The protein below binds the small molecule below.
Small molecule (SMILES): CC[C@H](C)[C@H](NC(=O)[C@@H](NC(=O)[C@H](CC(C)C)NC(=O)[C@H](CCCCN)NC(=O)[C@H](CCCCN)NC(=O)[C@@H](N)Cc1cnc[nH]1)C(C)C)C(=O)N[C@@H](CC(N)=O)C(=O)N[C@@H](CCCCN)C(=O)N[C@@H](CC(=O)O)C(=O)N[C@@H](CCSC)C(=O)N[C@@H](CCCN=C(N)N)C(=O)N[C@H](C(=O)N[C@@H](CC(=O)O)C(=O)N[C@@H](CC(C)C)C(=O)N[C@@H](Cc1ccccc1)C(=O)N[C@@H](CO)C(=O)N1CCC[C@H]1C(=O)N1CCC[C@H]1C(=O)N[C@H](C=O)CC(N)=O)[C@@H](C)O

Sequence of chain 6.F:
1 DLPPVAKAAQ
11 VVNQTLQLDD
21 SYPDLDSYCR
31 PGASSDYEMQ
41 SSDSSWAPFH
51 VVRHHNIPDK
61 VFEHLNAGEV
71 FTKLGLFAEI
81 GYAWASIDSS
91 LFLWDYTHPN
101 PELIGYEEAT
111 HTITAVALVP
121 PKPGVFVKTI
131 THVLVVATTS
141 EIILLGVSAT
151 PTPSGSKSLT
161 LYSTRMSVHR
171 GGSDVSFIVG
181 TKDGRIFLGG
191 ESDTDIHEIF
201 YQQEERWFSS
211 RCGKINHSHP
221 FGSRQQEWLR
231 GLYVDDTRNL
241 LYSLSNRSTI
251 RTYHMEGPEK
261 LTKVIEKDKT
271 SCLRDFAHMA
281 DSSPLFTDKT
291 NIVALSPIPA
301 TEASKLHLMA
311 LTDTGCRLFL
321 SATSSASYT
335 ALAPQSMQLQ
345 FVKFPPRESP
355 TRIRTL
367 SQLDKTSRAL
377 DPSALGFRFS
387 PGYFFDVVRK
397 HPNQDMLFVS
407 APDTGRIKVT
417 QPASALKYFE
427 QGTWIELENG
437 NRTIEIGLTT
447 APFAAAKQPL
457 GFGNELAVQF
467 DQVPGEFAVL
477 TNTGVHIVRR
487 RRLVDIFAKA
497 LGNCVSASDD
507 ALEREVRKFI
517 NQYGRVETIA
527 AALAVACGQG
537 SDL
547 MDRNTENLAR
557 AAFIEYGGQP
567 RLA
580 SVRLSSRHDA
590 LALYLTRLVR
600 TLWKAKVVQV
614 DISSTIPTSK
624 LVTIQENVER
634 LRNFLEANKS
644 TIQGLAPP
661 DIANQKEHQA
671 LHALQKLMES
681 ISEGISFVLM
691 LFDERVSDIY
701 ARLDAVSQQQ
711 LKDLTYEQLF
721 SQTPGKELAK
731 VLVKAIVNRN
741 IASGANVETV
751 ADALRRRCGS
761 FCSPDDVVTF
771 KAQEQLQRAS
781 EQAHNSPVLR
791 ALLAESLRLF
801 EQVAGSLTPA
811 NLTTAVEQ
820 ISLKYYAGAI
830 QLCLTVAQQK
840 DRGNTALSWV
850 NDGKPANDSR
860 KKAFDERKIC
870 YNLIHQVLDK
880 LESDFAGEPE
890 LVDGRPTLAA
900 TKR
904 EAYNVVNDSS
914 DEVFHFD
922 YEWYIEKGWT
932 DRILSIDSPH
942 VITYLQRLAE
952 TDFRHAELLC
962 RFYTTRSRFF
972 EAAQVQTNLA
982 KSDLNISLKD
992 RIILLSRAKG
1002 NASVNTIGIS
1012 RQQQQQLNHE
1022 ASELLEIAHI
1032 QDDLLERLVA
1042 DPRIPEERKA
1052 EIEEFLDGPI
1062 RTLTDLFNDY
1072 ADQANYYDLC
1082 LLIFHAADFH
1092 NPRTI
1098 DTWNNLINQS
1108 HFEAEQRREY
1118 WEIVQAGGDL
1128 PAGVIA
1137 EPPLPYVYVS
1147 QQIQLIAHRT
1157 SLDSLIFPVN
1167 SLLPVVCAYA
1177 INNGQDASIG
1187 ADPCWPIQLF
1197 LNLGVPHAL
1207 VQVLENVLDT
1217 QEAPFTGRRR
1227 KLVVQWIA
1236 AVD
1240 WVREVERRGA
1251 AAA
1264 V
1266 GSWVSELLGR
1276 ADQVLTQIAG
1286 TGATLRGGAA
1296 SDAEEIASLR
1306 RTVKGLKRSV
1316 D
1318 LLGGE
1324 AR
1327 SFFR

Sequence of chain 6.D:
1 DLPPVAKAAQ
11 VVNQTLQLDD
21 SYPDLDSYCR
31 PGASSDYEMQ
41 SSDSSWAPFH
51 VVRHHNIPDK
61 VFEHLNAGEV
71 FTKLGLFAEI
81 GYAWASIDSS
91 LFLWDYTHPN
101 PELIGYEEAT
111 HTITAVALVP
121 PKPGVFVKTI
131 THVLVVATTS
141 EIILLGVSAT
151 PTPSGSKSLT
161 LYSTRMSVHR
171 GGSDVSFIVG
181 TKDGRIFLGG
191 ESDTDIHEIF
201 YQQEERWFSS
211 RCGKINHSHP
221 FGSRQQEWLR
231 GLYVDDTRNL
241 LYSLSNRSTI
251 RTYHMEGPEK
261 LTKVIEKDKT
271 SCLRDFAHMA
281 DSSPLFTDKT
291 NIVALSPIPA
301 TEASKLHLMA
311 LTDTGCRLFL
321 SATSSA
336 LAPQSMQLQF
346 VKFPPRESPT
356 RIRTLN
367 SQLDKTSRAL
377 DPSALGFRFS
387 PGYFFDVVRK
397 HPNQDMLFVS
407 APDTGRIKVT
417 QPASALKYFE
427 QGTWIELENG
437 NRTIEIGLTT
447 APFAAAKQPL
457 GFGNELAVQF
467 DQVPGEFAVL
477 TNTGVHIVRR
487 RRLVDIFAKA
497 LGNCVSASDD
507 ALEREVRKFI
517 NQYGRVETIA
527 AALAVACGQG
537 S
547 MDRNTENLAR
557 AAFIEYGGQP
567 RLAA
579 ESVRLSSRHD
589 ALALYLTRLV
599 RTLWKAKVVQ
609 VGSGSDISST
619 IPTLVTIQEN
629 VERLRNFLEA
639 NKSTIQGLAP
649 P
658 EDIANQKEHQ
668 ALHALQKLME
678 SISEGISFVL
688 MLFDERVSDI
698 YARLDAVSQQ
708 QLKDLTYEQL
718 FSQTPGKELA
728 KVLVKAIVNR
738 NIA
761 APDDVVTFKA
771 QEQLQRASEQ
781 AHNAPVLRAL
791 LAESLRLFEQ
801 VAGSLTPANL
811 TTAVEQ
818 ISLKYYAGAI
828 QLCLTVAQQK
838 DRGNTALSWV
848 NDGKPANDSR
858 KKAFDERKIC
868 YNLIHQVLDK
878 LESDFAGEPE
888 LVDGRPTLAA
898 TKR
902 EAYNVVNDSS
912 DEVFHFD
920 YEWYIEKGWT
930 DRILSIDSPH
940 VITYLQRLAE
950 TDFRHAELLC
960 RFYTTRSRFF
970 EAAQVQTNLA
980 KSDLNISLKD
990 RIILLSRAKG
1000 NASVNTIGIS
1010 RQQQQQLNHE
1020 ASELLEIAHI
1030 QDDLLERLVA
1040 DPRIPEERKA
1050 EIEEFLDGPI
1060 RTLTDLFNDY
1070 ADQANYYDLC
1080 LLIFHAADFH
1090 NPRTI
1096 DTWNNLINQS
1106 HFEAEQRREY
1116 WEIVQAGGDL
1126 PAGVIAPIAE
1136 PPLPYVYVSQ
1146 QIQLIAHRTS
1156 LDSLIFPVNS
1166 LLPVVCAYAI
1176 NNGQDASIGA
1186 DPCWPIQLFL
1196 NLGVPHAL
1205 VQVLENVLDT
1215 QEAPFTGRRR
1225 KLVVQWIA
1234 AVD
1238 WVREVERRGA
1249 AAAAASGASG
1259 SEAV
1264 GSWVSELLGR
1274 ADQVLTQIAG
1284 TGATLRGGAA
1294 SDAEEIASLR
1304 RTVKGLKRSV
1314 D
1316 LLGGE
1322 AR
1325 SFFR

Binding-site contacts:
Ligand atom CB contacts residue THR1061 of chain 6.D at 1.0 Å.
Ligand atom OG1 contacts residue TRP84 of chain 6.F at 1.3 Å.
Ligand atom CA contacts residue LEU93 of chain 6.F at 1.2 Å (hydrophobic).
Ligand atom CA contacts residue ILE113 of chain 6.F at 0.7 Å (hydrophobic).
Ligand atom N contacts residue LEU91 of chain 6.F at 0.7 Å.
Ligand atom CZ contacts residue ILE104 of chain 6.F at 1.3 Å (hydrophobic).
Ligand atom C contacts residue LEU159 of chain 6.F at 0.7 Å (hydrophobic).
Ligand atom C contacts residue LEU91 of chain 6.F at 1.0 Å (hydrophobic).
Ligand atom ND2 contacts residue LEU159 of chain 6.F at 1.3 Å (h-bond).
Ligand atom CA contacts residue LEU91 of chain 6.F at 0.8 Å (hydrophobic).
Ligand atom O contacts residue LEU91 of chain 6.F at 1.2 Å.
Ligand atom C contacts residue LEU93 of chain 6.F at 0.8 Å (hydrophobic).
Ligand atom OD1 contacts residue LEU159 of chain 6.F at 1.0 Å (h-bond).
Ligand atom NE contacts residue ILE104 of chain 6.F at 0.7 Å.
Ligand atom CA contacts residue LEU91 of chain 6.F at 1.1 Å (hydrophobic).
Ligand atom CD contacts residue LYS73 of chain 6.F at 1.2 Å.
Ligand atom CD1 contacts residue SER89 of chain 6.F at 1.0 Å.
Ligand atom N contacts residue LEU159 of chain 6.F at 1.2 Å.
Ligand atom CB contacts residue SER148 of chain 6.F at 1.3 Å.
Ligand atom NH2 contacts residue ALA3 of chain 6.L at 1.1 Å.
Ligand atom CG contacts residue THR1061 of chain 6.D at 1.1 Å.
Ligand atom N contacts residue ILE113 of chain 6.F at 1.2 Å.
Ligand atom NE2 contacts residue PRO99 of chain 6.F at 0.6 Å.
Ligand atom OG contacts residue ALA115 of chain 6.F at 1.3 Å (h-bond).
Ligand atom N contacts residue THR160 of chain 6.F at 1.0 Å (h-bond).
Ligand atom CE1 contacts residue PRO99 of chain 6.F at 1.1 Å (hydrophobic).
Ligand atom N contacts residue LEU159 of chain 6.F at 1.4 Å (h-bond).
Ligand atom CB contacts residue TRP84 of chain 6.F at 1.4 Å (hydrophobic).
Ligand atom O contacts residue ILE113 of chain 6.F at 0.7 Å.
Ligand atom CB contacts residue ILE113 of chain 6.F at 1.3 Å (hydrophobic).
Ligand atom CE2 contacts residue TYR106 of chain 6.F at 1.3 Å (hydrophobic).
Ligand atom CB contacts residue LEU91 of chain 6.F at 0.8 Å (hydrophobic).
Ligand atom CG contacts residue LEU159 of chain 6.F at 0.6 Å (hydrophobic).
Ligand atom C contacts residue ILE113 of chain 6.F at 1.2 Å (hydrophobic).
Ligand atom CD contacts residue THR114 of chain 6.F at 1.3 Å.
Ligand atom N contacts residue LEU93 of chain 6.F at 0.9 Å.
Ligand atom O contacts residue LEU159 of chain 6.F at 0.9 Å.
Ligand atom CA contacts residue ILE113 of chain 6.F at 0.8 Å (hydrophobic).
Ligand atom C contacts residue LEU159 of chain 6.F at 0.8 Å (hydrophobic).
Ligand atom CD contacts residue ILE104 of chain 6.F at 1.2 Å (hydrophobic).

Sequence of chain 6.L:
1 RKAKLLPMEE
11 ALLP